This small molecule binds to this protein.
Small molecule (SMILES): NC(=[NH2+])c1ccc2[nH]c(-c3ncccc3O)nc2c1

Sequence of chain 2.B:
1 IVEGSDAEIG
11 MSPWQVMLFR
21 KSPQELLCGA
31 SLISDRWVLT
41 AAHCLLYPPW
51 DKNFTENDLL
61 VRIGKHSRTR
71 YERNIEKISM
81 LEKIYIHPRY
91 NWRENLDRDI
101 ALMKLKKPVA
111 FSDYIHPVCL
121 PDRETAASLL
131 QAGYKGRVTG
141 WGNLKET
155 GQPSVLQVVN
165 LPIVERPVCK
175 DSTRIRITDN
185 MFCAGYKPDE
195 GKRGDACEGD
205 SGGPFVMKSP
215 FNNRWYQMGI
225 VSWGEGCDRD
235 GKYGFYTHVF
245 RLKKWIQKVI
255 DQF

Binding-site contacts:
Ligand atom O6' contacts residue HIS43 of chain 2.B at 3.4 Å (h-bond).
Ligand atom N3 contacts residue HIS43 of chain 2.B at 3.7 Å.
Ligand atom O6' contacts residue GLU202 of chain 2.B at 2.6 Å (salt-bridge).
Ligand atom C4 contacts residue ZN1 of chain 2.E at 3.4 Å.
Ligand atom O6' contacts residue ZN1 of chain 2.E at 1.9 Å.
Ligand atom C4 contacts residue SER205 of chain 2.B at 3.3 Å.
Ligand atom C6 contacts residue GLY228 of chain 2.B at 3.2 Å.
Ligand atom N3 contacts residue ZN1 of chain 2.E at 2.1 Å.
Ligand atom C6' contacts residue GLU202 of chain 2.B at 3.1 Å.
Ligand atom N4 contacts residue ZN1 of chain 2.F at 2.4 Å.
Ligand atom C3 contacts residue SER205 of chain 2.B at 3.1 Å.
Ligand atom N2 contacts residue ALA200 of chain 2.B at 3.3 Å (h-bond).
Ligand atom C6' contacts residue HIS43 of chain 2.B at 3.3 Å.
Ligand atom C1' contacts residue ZN1 of chain 2.F at 3.6 Å.
Ligand atom C3 contacts residue CYS201 of chain 2.B at 3.3 Å (hydrophobic).
Ligand atom C8 contacts residue ZN1 of chain 2.E at 2.7 Å.
Ligand atom C8 contacts residue ZN1 of chain 2.F at 3.4 Å.
Ligand atom N2' contacts residue ZN1 of chain 2.F at 3.0 Å.
Ligand atom C5' contacts residue ZN1 of chain 2.E at 3.4 Å.
Ligand atom C5' contacts residue TRP50 of chain 2.B at 3.4 Å (hydrophobic).
Ligand atom C2 contacts residue CYS201 of chain 2.B at 3.5 Å (hydrophobic).
Ligand atom C4' contacts residue TRP50 of chain 2.B at 3.4 Å (hydrophobic).
Ligand atom C4 contacts residue SER226 of chain 2.B at 3.5 Å.
Ligand atom N1 contacts residue ALA200 of chain 2.B at 3.1 Å (h-bond).
Ligand atom C7 contacts residue ASP199 of chain 2.B at 3.7 Å.
Ligand atom C6' contacts residue ZN1 of chain 2.E at 2.3 Å.
Ligand atom N1 contacts residue GLY230 of chain 2.B at 2.6 Å (h-bond).
Ligand atom C6 contacts residue TRP227 of chain 2.B at 3.7 Å (hydrophobic).
Ligand atom C3 contacts residue SER226 of chain 2.B at 3.6 Å.
Ligand atom N2 contacts residue ASP199 of chain 2.B at 3.0 Å (salt-bridge).
Ligand atom C5' contacts residue HIS43 of chain 2.B at 3.6 Å.
Ligand atom N3 contacts residue SER205 of chain 2.B at 2.9 Å (h-bond).
Ligand atom N3 contacts residue SER226 of chain 2.B at 3.6 Å.
Ligand atom C7 contacts residue GLY230 of chain 2.B at 3.7 Å.
Ligand atom N1 contacts residue ASP199 of chain 2.B at 3.0 Å (salt-bridge).
Ligand atom C1' contacts residue HIS43 of chain 2.B at 3.6 Å.
Ligand atom C7 contacts residue ALA200 of chain 2.B at 3.1 Å (hydrophobic).
Ligand atom C1' contacts residue GLU202 of chain 2.B at 3.6 Å.
Ligand atom C1' contacts residue ZN1 of chain 2.E at 2.6 Å.
Ligand atom C5 contacts residue ZN1 of chain 2.F at 3.4 Å.